Binding-site contacts:
Ligand atom C12 contacts residue VAL17 of chain 1.C at 3.8 Å (hydrophobic).
Ligand atom P8 contacts residue TYR113 of chain 1.C at 3.5 Å.
Ligand atom C20 contacts residue MET177 of chain 1.C at 3.8 Å (hydrophobic).
Ligand atom O27 contacts residue THR27 of chain 1.C at 2.4 Å (h-bond).
Ligand atom C2 contacts residue ARG140 of chain 1.C at 3.9 Å.
Ligand atom C6 contacts residue TYR113 of chain 1.C at 4.0 Å (hydrophobic).
Ligand atom O26 contacts residue GLY28 of chain 1.C at 2.7 Å (h-bond).
Ligand atom C10 contacts residue LEU30 of chain 1.C at 3.3 Å (hydrophobic).
Ligand atom C6 contacts residue LEU30 of chain 1.C at 3.8 Å (hydrophobic).
Ligand atom C4 contacts residue ALA24 of chain 1.C at 3.6 Å (hydrophobic).
Ligand atom O28 contacts residue LEU30 of chain 1.C at 2.9 Å (h-bond).
Ligand atom O28 contacts residue GLU29 of chain 1.C at 3.7 Å.
Ligand atom N14 contacts residue GLY21 of chain 1.C at 3.6 Å.
Ligand atom C9 contacts residue LEU30 of chain 1.C at 3.5 Å (hydrophobic).
Ligand atom C3 contacts residue ALA24 of chain 1.C at 3.9 Å (hydrophobic).
Ligand atom N14 contacts residue LEU34 of chain 1.C at 3.9 Å.
Ligand atom N13 contacts residue LEU30 of chain 1.C at 3.5 Å.
Ligand atom O28 contacts residue TYR113 of chain 1.C at 2.4 Å (h-bond).
Ligand atom N13 contacts residue THR31 of chain 1.C at 3.9 Å.
Ligand atom C1 contacts residue TYR113 of chain 1.C at 3.7 Å (hydrophobic).
Ligand atom S11 contacts residue GLU20 of chain 1.C at 3.6 Å.
Ligand atom O28 contacts residue LYS112 of chain 1.C at 3.9 Å.
Ligand atom P8 contacts residue THR27 of chain 1.C at 3.5 Å.
Ligand atom C52 contacts residue LEU30 of chain 1.C at 3.6 Å (hydrophobic).
Ligand atom O27 contacts residue LYS112 of chain 1.C at 3.0 Å (salt-bridge).
Ligand atom C12 contacts residue GLY21 of chain 1.C at 3.4 Å.
Ligand atom O26 contacts residue GLU29 of chain 1.C at 3.4 Å (salt-bridge).
Ligand atom C52 contacts residue ALA24 of chain 1.C at 3.6 Å (hydrophobic).
Ligand atom O18 contacts residue TYR113 of chain 1.C at 3.6 Å (h-bond).
Ligand atom N14 contacts residue VAL17 of chain 1.C at 2.9 Å (h-bond).
Ligand atom O27 contacts residue GLY26 of chain 1.C at 3.9 Å.
Ligand atom P8 contacts residue GLY28 of chain 1.C at 3.8 Å.
Ligand atom N13 contacts residue GLY21 of chain 1.C at 3.4 Å.
Ligand atom S11 contacts residue MET177 of chain 1.C at 3.6 Å.
Ligand atom C12 contacts residue THR31 of chain 1.C at 3.7 Å.
Ligand atom O26 contacts residue GLY26 of chain 1.C at 3.8 Å.
Ligand atom O27 contacts residue GLY28 of chain 1.C at 3.8 Å.
Ligand atom C6 contacts residue ALA24 of chain 1.C at 3.8 Å (hydrophobic).
Ligand atom O26 contacts residue THR27 of chain 1.C at 3.3 Å (h-bond).
Ligand atom N14 contacts residue THR31 of chain 1.C at 2.8 Å (h-bond).

A protein and the small-molecule ligand that binds it are described below.
Small molecule (SMILES): Nc1nc2c(s1)CCc1ccc(OP(=O)(O)O)cc1-2

Sequence of chain 1.C:
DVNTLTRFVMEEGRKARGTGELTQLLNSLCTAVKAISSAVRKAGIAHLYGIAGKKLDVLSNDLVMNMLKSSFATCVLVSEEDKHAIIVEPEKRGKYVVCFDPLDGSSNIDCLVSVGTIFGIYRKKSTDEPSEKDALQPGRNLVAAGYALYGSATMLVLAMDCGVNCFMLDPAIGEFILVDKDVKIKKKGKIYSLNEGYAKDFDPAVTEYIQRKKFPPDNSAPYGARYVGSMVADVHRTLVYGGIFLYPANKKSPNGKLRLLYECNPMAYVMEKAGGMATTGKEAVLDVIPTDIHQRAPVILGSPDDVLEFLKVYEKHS